Binding-site contacts:
Ligand atom C2 contacts residue ASN1118 of chain 1.C at 2.5 Å.
Ligand atom C7 contacts residue ASN1118 of chain 1.C at 4.0 Å.
Ligand atom C8 contacts residue ILE1116 of chain 1.C at 4.5 Å (hydrophobic).
Ligand atom C4 contacts residue ASN1118 of chain 1.C at 4.2 Å.
Ligand atom N2 contacts residue ASN1118 of chain 1.C at 2.9 Å (h-bond).
Ligand atom C3 contacts residue ASN1118 of chain 1.C at 3.8 Å.
Ligand atom C5 contacts residue ASN1118 of chain 1.C at 3.7 Å.
Ligand atom O5 contacts residue ASN1118 of chain 1.C at 2.4 Å (h-bond).
Ligand atom C1 contacts residue ASN1118 of chain 1.C at 1.4 Å.
Ligand atom C8 contacts residue ASN1118 of chain 1.C at 4.4 Å.

Sequence of chain 1.C:
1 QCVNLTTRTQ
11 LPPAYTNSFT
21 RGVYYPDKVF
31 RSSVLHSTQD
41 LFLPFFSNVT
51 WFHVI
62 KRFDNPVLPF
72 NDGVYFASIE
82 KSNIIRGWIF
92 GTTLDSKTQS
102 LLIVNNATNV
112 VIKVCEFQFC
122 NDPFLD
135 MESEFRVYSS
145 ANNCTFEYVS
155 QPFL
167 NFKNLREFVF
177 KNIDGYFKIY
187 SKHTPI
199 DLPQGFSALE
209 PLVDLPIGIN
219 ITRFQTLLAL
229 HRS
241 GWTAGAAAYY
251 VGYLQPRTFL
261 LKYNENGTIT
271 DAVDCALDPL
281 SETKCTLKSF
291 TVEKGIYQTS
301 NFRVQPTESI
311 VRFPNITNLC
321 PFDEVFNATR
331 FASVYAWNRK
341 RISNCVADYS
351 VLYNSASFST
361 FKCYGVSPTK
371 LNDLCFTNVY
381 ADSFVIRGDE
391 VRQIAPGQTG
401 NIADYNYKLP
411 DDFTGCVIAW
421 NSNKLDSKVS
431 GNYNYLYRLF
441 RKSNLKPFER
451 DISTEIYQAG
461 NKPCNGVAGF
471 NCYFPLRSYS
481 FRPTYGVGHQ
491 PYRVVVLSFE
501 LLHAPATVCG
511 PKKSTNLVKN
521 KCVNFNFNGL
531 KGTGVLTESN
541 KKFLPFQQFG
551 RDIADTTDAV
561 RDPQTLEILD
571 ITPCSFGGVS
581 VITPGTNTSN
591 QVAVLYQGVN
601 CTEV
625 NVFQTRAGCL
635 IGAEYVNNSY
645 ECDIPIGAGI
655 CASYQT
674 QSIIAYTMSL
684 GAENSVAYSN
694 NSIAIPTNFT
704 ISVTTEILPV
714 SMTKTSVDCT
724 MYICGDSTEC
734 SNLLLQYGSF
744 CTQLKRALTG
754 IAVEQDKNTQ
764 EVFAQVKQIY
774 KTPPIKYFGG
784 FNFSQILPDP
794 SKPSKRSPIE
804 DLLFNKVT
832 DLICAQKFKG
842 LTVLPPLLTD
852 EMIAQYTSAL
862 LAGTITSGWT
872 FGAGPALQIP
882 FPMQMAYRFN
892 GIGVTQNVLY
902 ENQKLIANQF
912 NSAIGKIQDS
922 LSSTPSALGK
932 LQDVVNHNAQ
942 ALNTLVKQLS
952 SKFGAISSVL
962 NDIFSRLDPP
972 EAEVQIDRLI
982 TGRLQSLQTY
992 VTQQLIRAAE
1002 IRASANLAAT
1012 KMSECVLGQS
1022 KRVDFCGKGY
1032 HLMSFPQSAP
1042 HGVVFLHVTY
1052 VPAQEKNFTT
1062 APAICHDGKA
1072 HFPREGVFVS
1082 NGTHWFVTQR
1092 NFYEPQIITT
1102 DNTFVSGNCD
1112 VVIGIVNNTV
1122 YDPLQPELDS

This protein binds this small molecule.
Small molecule (SMILES): CC(=O)N[C@H]1[C@H](O[C@H]2[C@H](O)[C@@H](NC(C)=O)CO[C@@H]2CO)O[C@H](CO)[C@@H](O)[C@@H]1O